Binding-site contacts:
Ligand atom O4P contacts residue ASN240 of chain 1.B at 3.6 Å.
Ligand atom C4 contacts residue HIS200 of chain 1.B at 3.6 Å.
Ligand atom N1 contacts residue HIS200 of chain 1.B at 3.7 Å.
Ligand atom O1P contacts residue ILE259 of chain 1.B at 2.9 Å (h-bond).
Ligand atom O2P contacts residue GLY258 of chain 1.B at 2.9 Å (h-bond).
Ligand atom C4A contacts residue LYS65 of chain 1.B at 3.3 Å.
Ligand atom O2P contacts residue ARG256 of chain 1.B at 3.4 Å (salt-bridge).
Ligand atom C contacts residue TYR302 of chain 1.A at 2.9 Å (hydrophobic).
Ligand atom ND contacts residue MET350 of chain 1.A at 3.0 Å (h-bond).
Ligand atom OG contacts residue TYR321 of chain 1.A at 2.8 Å (h-bond).
Ligand atom O2P contacts residue SER241 of chain 1.B at 2.6 Å (h-bond).
Ligand atom O contacts residue TYR302 of chain 1.A at 3.0 Å (h-bond).
Ligand atom C contacts residue MET350 of chain 1.A at 3.7 Å (hydrophobic).
Ligand atom ND contacts residue TYR302 of chain 1.A at 3.2 Å (h-bond).
Ligand atom C3 contacts residue HIS200 of chain 1.B at 3.6 Å.
Ligand atom O2P contacts residue ILE259 of chain 1.B at 3.6 Å (h-bond).
Ligand atom OG contacts residue MET350 of chain 1.A at 3.5 Å (h-bond).
Ligand atom O3P contacts residue TYR393 of chain 1.B at 2.5 Å (h-bond).
Ligand atom O1P contacts residue TYR69 of chain 1.B at 2.4 Å (h-bond).
Ligand atom C5A contacts residue ARG256 of chain 1.B at 3.3 Å.
Ligand atom CB contacts residue TYR321 of chain 1.A at 3.4 Å (hydrophobic).
Ligand atom O2P contacts residue ASN240 of chain 1.B at 3.6 Å.
Ligand atom N1 contacts residue ARG256 of chain 1.B at 2.9 Å (salt-bridge).
Ligand atom CA contacts residue LYS65 of chain 1.B at 3.5 Å.
Ligand atom C6 contacts residue ARG256 of chain 1.B at 3.3 Å.
Ligand atom O1P contacts residue TYR393 of chain 1.B at 3.3 Å.
Ligand atom P contacts residue SER241 of chain 1.B at 3.6 Å.
Ligand atom C4A contacts residue TYR69 of chain 1.B at 3.4 Å (hydrophobic).
Ligand atom O3 contacts residue ARG167 of chain 1.B at 3.0 Å (salt-bridge).
Ligand atom C5A contacts residue TYR69 of chain 1.B at 3.4 Å (hydrophobic).
Ligand atom N contacts residue TYR302 of chain 1.A at 3.3 Å (h-bond).
Ligand atom O4P contacts residue TYR69 of chain 1.B at 3.6 Å (h-bond).
Ligand atom O contacts residue ARG167 of chain 1.B at 3.4 Å (salt-bridge).
Ligand atom P contacts residue TYR393 of chain 1.B at 3.7 Å.
Ligand atom O2P contacts residue PRO257 of chain 1.B at 3.6 Å.
Ligand atom CB contacts residue TYR393 of chain 1.B at 3.4 Å (hydrophobic).
Ligand atom ND contacts residue ALA349 of chain 1.A at 3.6 Å.
Ligand atom C2A contacts residue TRP198 of chain 1.B at 3.4 Å (hydrophobic).
Ligand atom O1P contacts residue GLY258 of chain 1.B at 3.5 Å.
Ligand atom CA contacts residue TYR302 of chain 1.A at 3.5 Å (hydrophobic).

A small-molecule ligand and the protein it binds are described below.
Small molecule (SMILES): Cc1ncc(COP(=O)(O)O)c(CN[C@@H]2CONC2=O)c1O

Sequence of chain 1.B:
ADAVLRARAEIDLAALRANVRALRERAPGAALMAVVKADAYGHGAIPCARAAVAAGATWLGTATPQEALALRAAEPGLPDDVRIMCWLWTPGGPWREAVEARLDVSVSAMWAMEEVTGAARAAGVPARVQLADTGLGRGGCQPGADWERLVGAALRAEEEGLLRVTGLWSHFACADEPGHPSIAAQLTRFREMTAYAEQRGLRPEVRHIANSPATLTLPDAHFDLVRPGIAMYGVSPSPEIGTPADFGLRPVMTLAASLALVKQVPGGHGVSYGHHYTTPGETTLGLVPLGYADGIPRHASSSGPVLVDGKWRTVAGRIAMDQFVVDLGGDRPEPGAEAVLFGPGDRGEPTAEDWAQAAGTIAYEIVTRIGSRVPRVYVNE

Sequence of chain 1.A:
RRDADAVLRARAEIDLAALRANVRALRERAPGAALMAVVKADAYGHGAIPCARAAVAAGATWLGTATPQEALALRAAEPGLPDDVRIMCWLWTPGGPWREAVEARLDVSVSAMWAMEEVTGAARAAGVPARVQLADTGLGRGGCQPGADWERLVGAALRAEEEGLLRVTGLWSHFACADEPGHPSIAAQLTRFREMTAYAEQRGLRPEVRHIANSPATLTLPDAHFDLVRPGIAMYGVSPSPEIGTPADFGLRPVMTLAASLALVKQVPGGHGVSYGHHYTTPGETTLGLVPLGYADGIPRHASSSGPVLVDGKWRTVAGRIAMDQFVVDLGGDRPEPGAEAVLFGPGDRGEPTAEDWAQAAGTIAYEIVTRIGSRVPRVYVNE